Sequence of chain 1.D:
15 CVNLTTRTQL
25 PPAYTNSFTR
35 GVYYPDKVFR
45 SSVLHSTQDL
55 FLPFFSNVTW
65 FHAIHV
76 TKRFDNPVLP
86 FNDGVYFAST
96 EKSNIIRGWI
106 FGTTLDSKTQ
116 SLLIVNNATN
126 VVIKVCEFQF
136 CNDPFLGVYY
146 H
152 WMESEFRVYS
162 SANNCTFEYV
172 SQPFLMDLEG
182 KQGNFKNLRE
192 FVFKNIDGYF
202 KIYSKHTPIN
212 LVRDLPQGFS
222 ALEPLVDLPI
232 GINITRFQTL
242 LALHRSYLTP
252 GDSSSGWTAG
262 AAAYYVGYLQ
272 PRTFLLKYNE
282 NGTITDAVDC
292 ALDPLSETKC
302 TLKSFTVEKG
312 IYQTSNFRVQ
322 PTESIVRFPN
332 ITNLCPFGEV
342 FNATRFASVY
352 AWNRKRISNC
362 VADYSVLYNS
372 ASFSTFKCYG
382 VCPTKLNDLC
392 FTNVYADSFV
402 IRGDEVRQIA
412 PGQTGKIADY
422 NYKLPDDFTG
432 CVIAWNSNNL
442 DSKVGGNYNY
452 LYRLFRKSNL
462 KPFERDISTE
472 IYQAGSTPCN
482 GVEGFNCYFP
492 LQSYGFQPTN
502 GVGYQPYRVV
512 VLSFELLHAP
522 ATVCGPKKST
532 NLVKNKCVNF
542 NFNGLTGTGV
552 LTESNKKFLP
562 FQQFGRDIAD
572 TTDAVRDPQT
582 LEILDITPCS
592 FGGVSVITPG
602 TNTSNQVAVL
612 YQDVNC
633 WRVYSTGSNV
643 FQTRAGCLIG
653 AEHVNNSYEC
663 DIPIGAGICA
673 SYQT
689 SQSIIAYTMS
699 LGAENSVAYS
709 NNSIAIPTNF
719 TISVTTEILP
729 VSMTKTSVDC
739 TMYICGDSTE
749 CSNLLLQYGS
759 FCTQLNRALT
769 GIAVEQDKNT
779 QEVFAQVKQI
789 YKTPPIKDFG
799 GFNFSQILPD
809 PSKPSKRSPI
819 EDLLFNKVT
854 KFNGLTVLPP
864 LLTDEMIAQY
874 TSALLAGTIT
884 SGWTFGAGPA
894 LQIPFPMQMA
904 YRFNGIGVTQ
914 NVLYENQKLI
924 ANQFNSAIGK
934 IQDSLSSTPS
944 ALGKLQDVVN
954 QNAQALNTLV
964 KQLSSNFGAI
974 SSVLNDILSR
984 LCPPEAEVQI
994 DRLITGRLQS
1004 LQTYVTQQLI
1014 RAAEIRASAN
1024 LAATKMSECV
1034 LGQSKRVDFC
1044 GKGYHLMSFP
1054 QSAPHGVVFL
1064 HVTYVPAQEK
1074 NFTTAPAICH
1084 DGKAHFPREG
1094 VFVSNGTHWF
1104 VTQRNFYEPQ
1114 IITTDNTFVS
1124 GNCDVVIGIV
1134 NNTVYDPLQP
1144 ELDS

A protein and the small-molecule ligand that binds it are described below.
Small molecule (SMILES): CC(=O)N[C@@H]1[C@@H](O)[C@H](O)[C@@H](CO)O[C@H]1O

Binding-site contacts:
Ligand atom O5 contacts residue ASN17 of chain 1.D at 2.5 Å (h-bond).
Ligand atom C5 contacts residue ASN17 of chain 1.D at 3.8 Å.
Ligand atom O7 contacts residue ASN17 of chain 1.D at 3.2 Å (h-bond).
Ligand atom C7 contacts residue CYS15 of chain 1.D at 4.5 Å (hydrophobic).
Ligand atom C8 contacts residue CYS15 of chain 1.D at 3.0 Å (hydrophobic).
Ligand atom N2 contacts residue ASN17 of chain 1.D at 3.0 Å (h-bond).
Ligand atom C3 contacts residue ASN17 of chain 1.D at 3.9 Å.
Ligand atom C8 contacts residue VAL16 of chain 1.D at 3.7 Å (hydrophobic).
Ligand atom C7 contacts residue ASN17 of chain 1.D at 3.2 Å.
Ligand atom C2 contacts residue ASN17 of chain 1.D at 2.5 Å.
Ligand atom C1 contacts residue ASN17 of chain 1.D at 1.5 Å.
Ligand atom C8 contacts residue ASN17 of chain 1.D at 3.7 Å.
Ligand atom C4 contacts residue ASN17 of chain 1.D at 4.4 Å.